The protein below binds the small molecule below.
Small molecule (SMILES): O=C[C@H](O)COP(=O)(O)O

Binding-site contacts:
Ligand atom O3P contacts residue ALA234 of chain 1.C at 4.5 Å.
Ligand atom C3 contacts residue NAD1 of chain 1.I at 4.2 Å.
Ligand atom O3P contacts residue THR173 of chain 1.C at 4.4 Å.
Ligand atom O2 contacts residue SER172 of chain 1.C at 4.2 Å.
Ligand atom O1P contacts residue HIS199 of chain 1.C at 3.5 Å (h-bond).
Ligand atom O4P contacts residue THR232 of chain 1.C at 4.3 Å.
Ligand atom O1 contacts residue NAD1 of chain 1.I at 3.7 Å.
Ligand atom O1P contacts residue ARG255 of chain 1.C at 4.2 Å.
Ligand atom P contacts residue HIS199 of chain 1.C at 4.2 Å.
Ligand atom O1 contacts residue ARG255 of chain 1.C at 4.2 Å.
Ligand atom C2 contacts residue SER172 of chain 1.C at 3.7 Å.
Ligand atom O3P contacts residue GLY233 of chain 1.C at 2.7 Å (h-bond).
Ligand atom P contacts residue SER171 of chain 1.C at 4.0 Å.
Ligand atom C1 contacts residue THR202 of chain 1.C at 4.1 Å.
Ligand atom O4P contacts residue THR174 of chain 1.C at 4.3 Å.
Ligand atom O4P contacts residue SER171 of chain 1.C at 2.7 Å (h-bond).
Ligand atom C3 contacts residue SER172 of chain 1.C at 2.8 Å.
Ligand atom O2P contacts residue HIS199 of chain 1.C at 3.6 Å.
Ligand atom C1 contacts residue NAD1 of chain 1.I at 4.1 Å.
Ligand atom O4P contacts residue THR173 of chain 1.C at 2.7 Å (h-bond).
Ligand atom O2P contacts residue THR173 of chain 1.C at 2.5 Å (h-bond).
Ligand atom C2 contacts residue HIS199 of chain 1.C at 4.3 Å.
Ligand atom P contacts residue THR232 of chain 1.C at 3.9 Å.
Ligand atom O2P contacts residue GLY233 of chain 1.C at 4.3 Å.
Ligand atom C1 contacts residue ARG255 of chain 1.C at 3.9 Å.
Ligand atom O1P contacts residue THR173 of chain 1.C at 4.2 Å.
Ligand atom O2 contacts residue NAD1 of chain 1.I at 3.1 Å.
Ligand atom O3P contacts residue SER171 of chain 1.C at 4.1 Å.
Ligand atom O4P contacts residue SER172 of chain 1.C at 3.7 Å.
Ligand atom O2P contacts residue THR232 of chain 1.C at 3.2 Å (h-bond).
Ligand atom C3 contacts residue HIS199 of chain 1.C at 3.4 Å.
Ligand atom O1P contacts residue SER172 of chain 1.C at 4.0 Å.
Ligand atom O2 contacts residue SER171 of chain 1.C at 4.3 Å.
Ligand atom C2 contacts residue NAD1 of chain 1.I at 3.4 Å.
Ligand atom O2P contacts residue THR197 of chain 1.C at 4.2 Å.
Ligand atom C3 contacts residue THR173 of chain 1.C at 4.5 Å.
Ligand atom P contacts residue SER172 of chain 1.C at 4.4 Å.
Ligand atom O3P contacts residue THR232 of chain 1.C at 3.6 Å.
Ligand atom P contacts residue THR173 of chain 1.C at 3.2 Å.
Ligand atom P contacts residue GLY233 of chain 1.C at 4.0 Å.

Sequence of chain 1.C:
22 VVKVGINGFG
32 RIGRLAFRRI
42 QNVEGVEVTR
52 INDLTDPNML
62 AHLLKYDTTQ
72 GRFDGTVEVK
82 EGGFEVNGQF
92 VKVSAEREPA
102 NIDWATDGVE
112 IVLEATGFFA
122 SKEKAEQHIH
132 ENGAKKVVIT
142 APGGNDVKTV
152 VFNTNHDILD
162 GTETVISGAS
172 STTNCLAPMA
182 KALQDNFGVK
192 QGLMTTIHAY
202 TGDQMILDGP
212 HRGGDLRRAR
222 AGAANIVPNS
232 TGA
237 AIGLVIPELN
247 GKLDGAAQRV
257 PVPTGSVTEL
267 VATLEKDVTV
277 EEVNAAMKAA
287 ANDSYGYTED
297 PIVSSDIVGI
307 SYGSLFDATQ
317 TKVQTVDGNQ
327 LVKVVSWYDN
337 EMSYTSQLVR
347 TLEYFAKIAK